This small molecule binds to this protein.
Small molecule (SMILES): C[n+]1cn([C@@H]2O[C@H](CO[P](=O)(O)O[P](=O)(O)OP(=O)(O)O)[C@@H](O)[C@H]2O)c2nc(N)[nH]c(=O)c21

Binding-site contacts:
Ligand atom N2 contacts residue ASP39 of chain 4.A at 2.7 Å (salt-bridge).
Ligand atom C2 contacts residue LYS15 of chain 4.A at 4.0 Å.
Ligand atom C8 contacts residue TRP36 of chain 4.A at 3.5 Å (hydrophobic).
Ligand atom PC contacts residue TRP36 of chain 4.A at 4.2 Å.
Ligand atom N3 contacts residue ASP38 of chain 4.A at 4.0 Å.
Ligand atom C4 contacts residue TRP36 of chain 4.A at 3.4 Å (hydrophobic).
Ligand atom C5 contacts residue TRP36 of chain 4.A at 3.5 Å (hydrophobic).
Ligand atom C2' contacts residue ASP39 of chain 4.A at 3.5 Å.
Ligand atom N1 contacts residue TRP36 of chain 4.A at 3.7 Å.
Ligand atom O4' contacts residue TRP36 of chain 4.A at 3.0 Å.
Ligand atom N2 contacts residue LYS15 of chain 4.A at 3.0 Å (salt-bridge).
Ligand atom O6 contacts residue LYS18 of chain 4.A at 3.5 Å.
Ligand atom N1 contacts residue TRP17 of chain 4.A at 2.7 Å (h-bond).
Ligand atom O1C contacts residue TRP36 of chain 4.A at 3.2 Å.
Ligand atom C2 contacts residue TRP36 of chain 4.A at 3.6 Å (hydrophobic).
Ligand atom O2C contacts residue TRP36 of chain 4.A at 4.2 Å.
Ligand atom C1' contacts residue TRP36 of chain 4.A at 3.8 Å (hydrophobic).
Ligand atom C6 contacts residue LYS18 of chain 4.A at 4.2 Å.
Ligand atom N1 contacts residue LYS18 of chain 4.A at 4.0 Å.
Ligand atom N9 contacts residue TRP36 of chain 4.A at 3.5 Å.
Ligand atom O1C contacts residue ILE34 of chain 4.A at 4.0 Å.
Ligand atom C2 contacts residue TRP17 of chain 4.A at 3.4 Å (hydrophobic).
Ligand atom N7 contacts residue TRP36 of chain 4.A at 3.4 Å.
Ligand atom O4' contacts residue ASP38 of chain 4.A at 4.1 Å.
Ligand atom C6 contacts residue TRP36 of chain 4.A at 3.4 Å (hydrophobic).
Ligand atom O6 contacts residue TRP17 of chain 4.A at 3.9 Å.
Ligand atom O6 contacts residue THR19 of chain 4.A at 3.8 Å.
Ligand atom O2' contacts residue ASP38 of chain 4.A at 3.3 Å.
Ligand atom N3 contacts residue ASP39 of chain 4.A at 3.8 Å.
Ligand atom N2 contacts residue PHE13 of chain 4.A at 4.1 Å.
Ligand atom O6 contacts residue TRP36 of chain 4.A at 3.6 Å.
Ligand atom N3 contacts residue TRP36 of chain 4.A at 3.6 Å.
Ligand atom C2 contacts residue ASP39 of chain 4.A at 3.6 Å.
Ligand atom CM7 contacts residue TRP36 of chain 4.A at 3.6 Å (hydrophobic).
Ligand atom O2B contacts residue TRP36 of chain 4.A at 3.2 Å.
Ligand atom N2 contacts residue TRP17 of chain 4.A at 3.3 Å (h-bond).
Ligand atom O2' contacts residue ASP39 of chain 4.A at 2.8 Å (salt-bridge).
Ligand atom C1' contacts residue ASP38 of chain 4.A at 3.5 Å.
Ligand atom C2' contacts residue ASP38 of chain 4.A at 4.1 Å.
Ligand atom C6 contacts residue TRP17 of chain 4.A at 3.7 Å (hydrophobic).

Sequence of chain 4.A:
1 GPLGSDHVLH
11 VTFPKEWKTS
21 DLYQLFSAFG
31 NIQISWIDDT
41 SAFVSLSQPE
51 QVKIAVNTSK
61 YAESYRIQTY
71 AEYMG